Binding-site contacts:
Ligand atom C3 contacts residue ASN400 of chain 1.E at 3.8 Å.
Ligand atom C5 contacts residue THR402 of chain 1.E at 3.3 Å.
Ligand atom C1 contacts residue THR402 of chain 1.E at 3.3 Å.
Ligand atom C4 contacts residue ASN400 of chain 1.E at 4.3 Å.
Ligand atom N2 contacts residue ASN400 of chain 1.E at 2.9 Å (h-bond).
Ligand atom C2 contacts residue ASN400 of chain 1.E at 2.5 Å.
Ligand atom C8 contacts residue THR387 of chain 1.E at 4.4 Å.
Ligand atom O7 contacts residue ASN400 of chain 1.E at 3.4 Å (h-bond).
Ligand atom C7 contacts residue ASN400 of chain 1.E at 3.3 Å.
Ligand atom C6 contacts residue THR402 of chain 1.E at 3.9 Å.
Ligand atom C8 contacts residue ASN400 of chain 1.E at 4.2 Å.
Ligand atom O5 contacts residue ASN400 of chain 1.E at 2.4 Å (h-bond).
Ligand atom C5 contacts residue ASN400 of chain 1.E at 3.7 Å.
Ligand atom O5 contacts residue THR402 of chain 1.E at 3.1 Å (h-bond).
Ligand atom C3 contacts residue THR402 of chain 1.E at 4.3 Å.
Ligand atom C1 contacts residue ASN400 of chain 1.E at 1.4 Å.

Sequence of chain 1.E:
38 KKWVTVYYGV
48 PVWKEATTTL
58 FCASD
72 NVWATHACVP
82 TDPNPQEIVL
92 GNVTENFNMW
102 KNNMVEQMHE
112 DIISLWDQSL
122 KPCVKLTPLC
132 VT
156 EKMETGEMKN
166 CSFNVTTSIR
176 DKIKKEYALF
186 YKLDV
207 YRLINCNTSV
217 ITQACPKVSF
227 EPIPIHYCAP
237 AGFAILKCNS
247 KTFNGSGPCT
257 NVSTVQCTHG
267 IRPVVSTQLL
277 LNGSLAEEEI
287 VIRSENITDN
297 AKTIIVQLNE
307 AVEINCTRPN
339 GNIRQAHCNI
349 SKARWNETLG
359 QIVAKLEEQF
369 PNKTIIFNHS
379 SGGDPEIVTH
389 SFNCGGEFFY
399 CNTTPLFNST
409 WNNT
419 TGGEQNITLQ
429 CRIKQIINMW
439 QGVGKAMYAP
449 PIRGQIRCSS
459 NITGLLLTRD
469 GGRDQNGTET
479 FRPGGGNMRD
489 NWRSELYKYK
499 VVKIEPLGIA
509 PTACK

The protein below binds the small molecule below.
Small molecule (SMILES): CC(=O)N[C@H]1[C@H](O[C@H]2[C@H](O)[C@@H](NC(C)=O)CO[C@@H]2CO)O[C@H](CO)[C@@H](O)[C@@H]1O